Sequence of chain 1.C:
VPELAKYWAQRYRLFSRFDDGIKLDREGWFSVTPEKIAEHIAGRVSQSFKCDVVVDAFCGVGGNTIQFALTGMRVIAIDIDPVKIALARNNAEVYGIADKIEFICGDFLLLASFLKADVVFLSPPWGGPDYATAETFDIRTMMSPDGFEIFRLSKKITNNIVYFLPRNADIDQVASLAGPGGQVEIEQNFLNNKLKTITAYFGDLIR

The small molecule below binds the protein below.
Small molecule (SMILES): C[n+]1cn([C@@H]2O[C@H](CO[P](=O)(O)O[P](=O)(O)OP(=O)(O)O)[C@@H](O)[C@H]2O)c2nc(N)[nH]c(=O)c21

Binding-site contacts:
Ligand atom PC contacts residue LYS34 of chain 1.C at 3.2 Å.
Ligand atom C1' contacts residue TRP154 of chain 1.C at 3.4 Å (hydrophobic).
Ligand atom O1C contacts residue LYS34 of chain 1.C at 2.5 Å (salt-bridge).
Ligand atom O6 contacts residue TRP154 of chain 1.C at 2.8 Å (h-bond).
Ligand atom O3A contacts residue ARG195 of chain 1.C at 2.8 Å (salt-bridge).
Ligand atom N2 contacts residue SER151 of chain 1.C at 3.0 Å (h-bond).
Ligand atom CM7 contacts residue GLY156 of chain 1.C at 3.5 Å.
Ligand atom O1B contacts residue ARG195 of chain 1.C at 2.4 Å (salt-bridge).
Ligand atom O2A contacts residue TYR35 of chain 1.C at 2.9 Å (h-bond).
Ligand atom C5 contacts residue TRP154 of chain 1.C at 3.2 Å (hydrophobic).
Ligand atom N9 contacts residue TRP154 of chain 1.C at 3.1 Å.
Ligand atom C4 contacts residue TRP154 of chain 1.C at 3.3 Å (hydrophobic).
Ligand atom N7 contacts residue TRP154 of chain 1.C at 3.3 Å.
Ligand atom C2 contacts residue TRP154 of chain 1.C at 3.5 Å (hydrophobic).
Ligand atom PB contacts residue ARG195 of chain 1.C at 3.3 Å.
Ligand atom O2B contacts residue LYS224 of chain 1.C at 3.1 Å (salt-bridge).
Ligand atom O2C contacts residue LYS222 of chain 1.C at 3.4 Å (salt-bridge).
Ligand atom N2 contacts residue PRO152 of chain 1.C at 3.2 Å (h-bond).
Ligand atom C2' contacts residue PHE58 of chain 1.C at 3.5 Å (hydrophobic).
Ligand atom O3' contacts residue PGR1 of chain 1.M at 2.6 Å (h-bond).
Ligand atom O2' contacts residue VAL60 of chain 1.C at 2.9 Å (h-bond).
Ligand atom PB contacts residue LYS224 of chain 1.C at 3.2 Å.
Ligand atom O2C contacts residue LYS34 of chain 1.C at 3.4 Å (salt-bridge).
Ligand atom O1B contacts residue LYS224 of chain 1.C at 2.6 Å (salt-bridge).
Ligand atom O4' contacts residue TRP154 of chain 1.C at 3.4 Å.
Ligand atom N9 contacts residue PHE58 of chain 1.C at 3.5 Å (h-bond).
Ligand atom C8 contacts residue TRP154 of chain 1.C at 3.4 Å (hydrophobic).
Ligand atom C2' contacts residue VAL60 of chain 1.C at 3.5 Å (hydrophobic).
Ligand atom O3B contacts residue ARG195 of chain 1.C at 3.4 Å (salt-bridge).
Ligand atom O2B contacts residue LYS34 of chain 1.C at 3.2 Å (salt-bridge).
Ligand atom C2 contacts residue PRO152 of chain 1.C at 3.5 Å (hydrophobic).
Ligand atom N1 contacts residue PRO152 of chain 1.C at 3.0 Å (h-bond).
Ligand atom C8 contacts residue PHE58 of chain 1.C at 3.1 Å (hydrophobic).
Ligand atom N3 contacts residue SER59 of chain 1.C at 3.5 Å (h-bond).
Ligand atom PA contacts residue TYR159 of chain 1.C at 3.5 Å.
Ligand atom O2B contacts residue PGR1 of chain 1.M at 2.9 Å (h-bond).
Ligand atom C6 contacts residue TRP154 of chain 1.C at 3.5 Å (hydrophobic).
Ligand atom N3 contacts residue TRP154 of chain 1.C at 3.5 Å.
Ligand atom N7 contacts residue PHE58 of chain 1.C at 3.5 Å (h-bond).
Ligand atom O1A contacts residue TYR159 of chain 1.C at 2.4 Å (h-bond).